The small molecule below binds the protein below.
Small molecule (SMILES): CC(=O)N[C@@H]1[C@@H](O)[C@H](O)[C@@H](CO)O[C@H]1O

Binding-site contacts:
Ligand atom C7 contacts residue ASN79 of chain 1.D at 3.7 Å.
Ligand atom C8 contacts residue ASN79 of chain 1.D at 3.6 Å.
Ligand atom N2 contacts residue ASN82 of chain 1.D at 3.0 Å (h-bond).
Ligand atom C8 contacts residue GLU72 of chain 1.D at 3.2 Å.
Ligand atom O3 contacts residue GLU72 of chain 1.D at 4.3 Å.
Ligand atom C3 contacts residue ASN82 of chain 1.D at 3.8 Å.
Ligand atom C8 contacts residue LYS75 of chain 1.D at 3.9 Å.
Ligand atom C2 contacts residue ASN82 of chain 1.D at 2.5 Å.
Ligand atom C7 contacts residue ASN82 of chain 1.D at 3.7 Å.
Ligand atom O5 contacts residue ASN82 of chain 1.D at 2.4 Å (h-bond).
Ligand atom O7 contacts residue ASN79 of chain 1.D at 3.4 Å (h-bond).
Ligand atom C8 contacts residue GLY78 of chain 1.D at 4.1 Å.
Ligand atom O6 contacts residue ASN82 of chain 1.D at 4.3 Å.
Ligand atom N2 contacts residue GLU72 of chain 1.D at 4.1 Å.
Ligand atom C1 contacts residue ASN82 of chain 1.D at 1.5 Å.
Ligand atom C7 contacts residue GLU72 of chain 1.D at 3.8 Å.
Ligand atom C4 contacts residue ASN82 of chain 1.D at 4.3 Å.
Ligand atom O7 contacts residue ASN82 of chain 1.D at 4.1 Å.
Ligand atom C5 contacts residue ASN82 of chain 1.D at 3.7 Å.

Sequence of chain 1.D:
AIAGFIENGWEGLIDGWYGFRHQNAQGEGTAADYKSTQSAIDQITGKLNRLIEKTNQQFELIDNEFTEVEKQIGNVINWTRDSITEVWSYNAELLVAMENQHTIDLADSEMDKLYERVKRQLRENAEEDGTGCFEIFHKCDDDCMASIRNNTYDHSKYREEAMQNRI